Sequence of chain 1.C:
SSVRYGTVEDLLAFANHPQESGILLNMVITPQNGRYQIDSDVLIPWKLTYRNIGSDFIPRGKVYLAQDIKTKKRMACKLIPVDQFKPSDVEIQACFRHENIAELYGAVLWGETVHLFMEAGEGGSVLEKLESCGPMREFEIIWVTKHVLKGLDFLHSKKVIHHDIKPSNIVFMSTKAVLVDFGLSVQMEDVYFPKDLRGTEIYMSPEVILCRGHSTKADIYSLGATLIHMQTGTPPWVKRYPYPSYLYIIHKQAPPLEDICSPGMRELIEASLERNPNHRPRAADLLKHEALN

Binding-site contacts:
Ligand atom O contacts residue VAL89 of chain 1.C at 3.6 Å.
Ligand atom N2 contacts residue MET144 of chain 1.C at 3.5 Å (h-bond).
Ligand atom C6 contacts residue VAL206 of chain 1.C at 3.6 Å (hydrophobic).
Ligand atom C14 contacts residue GLY150 of chain 1.C at 3.6 Å.
Ligand atom C13 contacts residue GLY150 of chain 1.C at 3.5 Å.
Ligand atom C14 contacts residue ILE81 of chain 1.C at 3.6 Å (hydrophobic).
Ligand atom C3 contacts residue VAL89 of chain 1.C at 3.8 Å (hydrophobic).
Ligand atom C10 contacts residue ILE81 of chain 1.C at 3.8 Å (hydrophobic).
Ligand atom C12 contacts residue LYS70 of chain 1.C at 3.7 Å.
Ligand atom S contacts residue ARG83 of chain 1.C at 3.4 Å (salt-bridge).
Ligand atom N1 contacts residue TRP69 of chain 1.C at 3.7 Å.
Ligand atom N contacts residue ALA102 of chain 1.C at 3.3 Å.
Ligand atom N1 contacts residue GLY147 of chain 1.C at 3.1 Å (h-bond).
Ligand atom C15 contacts residue GLY147 of chain 1.C at 3.5 Å.
Ligand atom C contacts residue GLU145 of chain 1.C at 3.7 Å.
Ligand atom N1 contacts residue ALA146 of chain 1.C at 3.8 Å.
Ligand atom C1 contacts residue GLY147 of chain 1.C at 3.4 Å.
Ligand atom N contacts residue GLU145 of chain 1.C at 2.8 Å (salt-bridge).
Ligand atom N1 contacts residue ALA102 of chain 1.C at 3.5 Å.
Ligand atom C12 contacts residue GLY150 of chain 1.C at 3.7 Å.
Ligand atom N contacts residue MET144 of chain 1.C at 3.7 Å.
Ligand atom C5 contacts residue VAL89 of chain 1.C at 3.7 Å (hydrophobic).
Ligand atom O contacts residue ARG83 of chain 1.C at 3.3 Å (salt-bridge).
Ligand atom C1 contacts residue TRP69 of chain 1.C at 3.3 Å (hydrophobic).
Ligand atom C4 contacts residue VAL89 of chain 1.C at 3.8 Å (hydrophobic).
Ligand atom S contacts residue ASP207 of chain 1.C at 3.5 Å.
Ligand atom C8 contacts residue ARG83 of chain 1.C at 3.3 Å.
Ligand atom N3 contacts residue VAL206 of chain 1.C at 3.8 Å.
Ligand atom N2 contacts residue VAL206 of chain 1.C at 3.8 Å.
Ligand atom C9 contacts residue ILE81 of chain 1.C at 3.7 Å (hydrophobic).
Ligand atom C5 contacts residue VAL206 of chain 1.C at 3.7 Å (hydrophobic).
Ligand atom C contacts residue ALA102 of chain 1.C at 3.5 Å (hydrophobic).
Ligand atom N4 contacts residue ARG83 of chain 1.C at 3.8 Å.
Ligand atom C9 contacts residue GLY150 of chain 1.C at 3.8 Å.
Ligand atom C6 contacts residue ARG83 of chain 1.C at 3.8 Å.
Ligand atom C13 contacts residue TRP69 of chain 1.C at 3.5 Å (hydrophobic).
Ligand atom C15 contacts residue TRP69 of chain 1.C at 3.5 Å (hydrophobic).
Ligand atom N3 contacts residue MET144 of chain 1.C at 3.8 Å.
Ligand atom O contacts residue VAL206 of chain 1.C at 3.6 Å.
Ligand atom N1 contacts residue GLU145 of chain 1.C at 3.7 Å.

A small-molecule ligand and the protein it binds are described below.
Small molecule (SMILES): Nc1ncc(-c2cnc3ccccc3c2)cc1-c1n[nH]c(=S)o1